The small molecule below binds the protein below.
Small molecule (SMILES): [H]/N=C(\N)N[C@H]1C=C(C(=O)O)O[C@@H]([C@H](OC)[C@H](O)CO)[C@@H]1NC(C)=O

Sequence of chain 3.A:
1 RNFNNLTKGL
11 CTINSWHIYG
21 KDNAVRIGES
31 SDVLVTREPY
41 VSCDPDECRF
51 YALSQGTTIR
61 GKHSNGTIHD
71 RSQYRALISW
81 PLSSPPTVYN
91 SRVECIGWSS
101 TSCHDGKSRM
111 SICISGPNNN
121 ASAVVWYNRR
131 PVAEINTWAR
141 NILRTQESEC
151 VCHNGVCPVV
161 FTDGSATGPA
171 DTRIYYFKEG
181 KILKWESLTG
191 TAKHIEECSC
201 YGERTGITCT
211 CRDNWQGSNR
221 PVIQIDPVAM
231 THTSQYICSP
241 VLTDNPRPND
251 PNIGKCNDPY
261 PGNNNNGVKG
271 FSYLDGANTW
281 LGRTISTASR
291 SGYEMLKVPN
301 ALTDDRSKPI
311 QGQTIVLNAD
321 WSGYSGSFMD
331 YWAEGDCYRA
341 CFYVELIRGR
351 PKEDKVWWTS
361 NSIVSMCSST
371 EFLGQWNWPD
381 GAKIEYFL

Binding-site contacts:
Ligand atom O8 contacts residue GLU197 of chain 3.A at 3.7 Å.
Ligand atom N4 contacts residue GLU38 of chain 3.A at 3.4 Å (salt-bridge).
Ligand atom O1B contacts residue TYR324 of chain 3.A at 3.6 Å.
Ligand atom C3 contacts residue ASP70 of chain 3.A at 3.2 Å.
Ligand atom O1B contacts residue ARG37 of chain 3.A at 2.8 Å (salt-bridge).
Ligand atom O6 contacts residue TYR324 of chain 3.A at 3.5 Å (h-bond).
Ligand atom O8 contacts residue ARG212 of chain 3.A at 3.4 Å.
Ligand atom O1A contacts residue TYR324 of chain 3.A at 3.5 Å (h-bond).
Ligand atom N13 contacts residue ASP70 of chain 3.A at 3.0 Å (salt-bridge).
Ligand atom C1 contacts residue TYR324 of chain 3.A at 3.1 Å (hydrophobic).
Ligand atom O1A contacts residue ARG212 of chain 3.A at 3.3 Å (salt-bridge).
Ligand atom O10 contacts residue ASP70 of chain 3.A at 3.5 Å.
Ligand atom N13 contacts residue ARG75 of chain 3.A at 3.3 Å (salt-bridge).
Ligand atom C12 contacts residue GLU38 of chain 3.A at 3.7 Å.
Ligand atom C2 contacts residue TYR324 of chain 3.A at 2.7 Å (hydrophobic).
Ligand atom N12 contacts residue TRP98 of chain 3.A at 3.1 Å (h-bond).
Ligand atom O9 contacts residue ARG144 of chain 3.A at 3.4 Å (salt-bridge).
Ligand atom N13 contacts residue TRP98 of chain 3.A at 2.8 Å (h-bond).
Ligand atom C3 contacts residue GLU38 of chain 3.A at 3.5 Å.
Ligand atom N4 contacts residue ASP70 of chain 3.A at 3.0 Å (salt-bridge).
Ligand atom C4 contacts residue ASP70 of chain 3.A at 3.6 Å.
Ligand atom O8 contacts residue GLU196 of chain 3.A at 2.7 Å (salt-bridge).
Ligand atom C11 contacts residue TRP98 of chain 3.A at 3.6 Å (hydrophobic).
Ligand atom C12 contacts residue TRP98 of chain 3.A at 3.4 Å (hydrophobic).
Ligand atom C13 contacts residue ARG71 of chain 3.A at 3.7 Å.
Ligand atom O9 contacts residue ALA166 of chain 3.A at 3.4 Å.
Ligand atom C11 contacts residue ILE142 of chain 3.A at 3.8 Å (hydrophobic).
Ligand atom C1 contacts residue ARG290 of chain 3.A at 3.5 Å.
Ligand atom C8 contacts residue GLU196 of chain 3.A at 3.5 Å.
Ligand atom O9 contacts residue GLU196 of chain 3.A at 2.5 Å (salt-bridge).
Ligand atom O10 contacts residue ARG71 of chain 3.A at 2.9 Å (salt-bridge).
Ligand atom C8 contacts residue ARG212 of chain 3.A at 3.6 Å.
Ligand atom C6 contacts residue GLU197 of chain 3.A at 3.6 Å.
Ligand atom N13 contacts residue GLU38 of chain 3.A at 3.8 Å.
Ligand atom C3 contacts residue TYR324 of chain 3.A at 3.5 Å (hydrophobic).
Ligand atom O1B contacts residue ARG290 of chain 3.A at 2.9 Å (salt-bridge).
Ligand atom C9 contacts residue GLU196 of chain 3.A at 3.2 Å.
Ligand atom N12 contacts residue GLU147 of chain 3.A at 3.0 Å (salt-bridge).
Ligand atom C9 contacts residue ALA166 of chain 3.A at 3.8 Å (hydrophobic).
Ligand atom O1A contacts residue ARG290 of chain 3.A at 2.7 Å (salt-bridge).